The small molecule below binds the protein below.
Small molecule (SMILES): Nc1ncnc2c1ncn2[C@@H]1O[C@H](COP(=O)(O)OP(=O)(O)OP(O)(O)=S)[C@@H](O)[C@H]1O

Binding-site contacts:
Ligand atom O2B contacts residue GLY455 of chain 1.C at 3.8 Å.
Ligand atom N6 contacts residue ILE418 of chain 1.C at 2.2 Å (h-bond).
Ligand atom S1G contacts residue MG1 of chain 1.Z at 3.1 Å.
Ligand atom N3 contacts residue GLY457 of chain 1.C at 3.3 Å (h-bond).
Ligand atom N3 contacts residue VAL456 of chain 1.C at 3.2 Å.
Ligand atom N1 contacts residue VAL456 of chain 1.C at 3.2 Å (h-bond).
Ligand atom C4 contacts residue VAL456 of chain 1.C at 3.4 Å (hydrophobic).
Ligand atom N1 contacts residue GLN420 of chain 1.C at 3.5 Å (h-bond).
Ligand atom N9 contacts residue GLY457 of chain 1.C at 3.6 Å.
Ligand atom O2' contacts residue GLU460 of chain 1.C at 3.0 Å (salt-bridge).
Ligand atom C5 contacts residue VAL456 of chain 1.C at 3.5 Å (hydrophobic).
Ligand atom O3B contacts residue MG1 of chain 1.Z at 2.2 Å.
Ligand atom C8 contacts residue GLU460 of chain 1.C at 3.0 Å.
Ligand atom O4' contacts residue VAL658 of chain 1.C at 3.5 Å.
Ligand atom S1G contacts residue THR454 of chain 1.C at 3.5 Å.
Ligand atom N7 contacts residue ILE418 of chain 1.C at 3.5 Å (h-bond).
Ligand atom N7 contacts residue GLU460 of chain 1.C at 3.5 Å.
Ligand atom O2G contacts residue THR454 of chain 1.C at 3.1 Å.
Ligand atom O2B contacts residue MG1 of chain 1.Z at 2.5 Å.
Ligand atom C2' contacts residue GLU460 of chain 1.C at 3.1 Å.
Ligand atom PB contacts residue MG1 of chain 1.Z at 2.8 Å.
Ligand atom N6 contacts residue GLN420 of chain 1.C at 3.2 Å (h-bond).
Ligand atom PG contacts residue MG1 of chain 1.Z at 3.2 Å.
Ligand atom S1G contacts residue LYS458 of chain 1.C at 3.5 Å.
Ligand atom C5' contacts residue GLY457 of chain 1.C at 3.4 Å.
Ligand atom C4' contacts residue GLY457 of chain 1.C at 3.7 Å.
Ligand atom C4' contacts residue VAL658 of chain 1.C at 3.7 Å (hydrophobic).
Ligand atom O4' contacts residue GLY457 of chain 1.C at 3.0 Å (h-bond).
Ligand atom C6 contacts residue VAL456 of chain 1.C at 3.4 Å (hydrophobic).
Ligand atom C6 contacts residue ILE418 of chain 1.C at 3.4 Å (hydrophobic).
Ligand atom C1' contacts residue ILE618 of chain 1.C at 3.6 Å (hydrophobic).
Ligand atom O2B contacts residue LYS458 of chain 1.C at 3.5 Å (salt-bridge).
Ligand atom C2 contacts residue VAL456 of chain 1.C at 3.1 Å (hydrophobic).
Ligand atom O3B contacts residue THR459 of chain 1.C at 3.3 Å.
Ligand atom O2B contacts residue THR454 of chain 1.C at 2.4 Å (h-bond).
Ligand atom C1' contacts residue GLY457 of chain 1.C at 3.7 Å.
Ligand atom O3A contacts residue MG1 of chain 1.Z at 3.5 Å.
Ligand atom C4 contacts residue GLY457 of chain 1.C at 3.5 Å.
Ligand atom C6 contacts residue GLN420 of chain 1.C at 3.5 Å.
Ligand atom N7 contacts residue VAL417 of chain 1.C at 3.8 Å.

Sequence of chain 1.C:
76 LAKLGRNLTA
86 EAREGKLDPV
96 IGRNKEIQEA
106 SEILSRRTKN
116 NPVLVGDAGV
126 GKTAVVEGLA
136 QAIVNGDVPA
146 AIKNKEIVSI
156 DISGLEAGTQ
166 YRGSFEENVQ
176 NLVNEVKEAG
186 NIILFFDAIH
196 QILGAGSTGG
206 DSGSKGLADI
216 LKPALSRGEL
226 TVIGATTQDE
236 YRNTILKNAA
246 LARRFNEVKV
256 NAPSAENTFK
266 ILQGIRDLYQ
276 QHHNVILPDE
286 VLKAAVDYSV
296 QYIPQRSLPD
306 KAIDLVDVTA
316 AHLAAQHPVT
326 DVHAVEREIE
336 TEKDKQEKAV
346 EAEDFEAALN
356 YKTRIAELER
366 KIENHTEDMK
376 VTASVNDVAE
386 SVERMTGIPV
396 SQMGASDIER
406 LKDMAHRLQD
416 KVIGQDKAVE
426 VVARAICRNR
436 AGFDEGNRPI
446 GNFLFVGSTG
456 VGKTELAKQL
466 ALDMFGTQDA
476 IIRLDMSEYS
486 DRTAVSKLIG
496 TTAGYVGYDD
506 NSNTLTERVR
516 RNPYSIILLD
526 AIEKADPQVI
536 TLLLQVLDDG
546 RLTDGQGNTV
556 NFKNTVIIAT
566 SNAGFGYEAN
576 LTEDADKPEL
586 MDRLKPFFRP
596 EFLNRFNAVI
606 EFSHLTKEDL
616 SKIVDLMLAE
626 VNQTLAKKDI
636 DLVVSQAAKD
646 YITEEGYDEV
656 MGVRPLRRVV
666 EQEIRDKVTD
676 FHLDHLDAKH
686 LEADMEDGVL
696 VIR